Sequence of chain 1.G:
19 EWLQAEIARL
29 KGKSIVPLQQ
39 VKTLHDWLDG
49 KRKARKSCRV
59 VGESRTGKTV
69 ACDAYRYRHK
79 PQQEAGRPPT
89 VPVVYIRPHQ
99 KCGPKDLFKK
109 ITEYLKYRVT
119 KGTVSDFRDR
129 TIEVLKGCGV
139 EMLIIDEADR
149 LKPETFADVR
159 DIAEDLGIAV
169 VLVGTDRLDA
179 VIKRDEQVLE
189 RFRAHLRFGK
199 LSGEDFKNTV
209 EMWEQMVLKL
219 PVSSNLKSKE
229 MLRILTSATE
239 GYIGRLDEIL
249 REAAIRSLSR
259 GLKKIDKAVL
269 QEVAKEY

Binding-site contacts:
Ligand atom O2B contacts residue MG1 of chain 1.V at 2.8 Å.
Ligand atom S1G contacts residue MG1 of chain 1.V at 2.1 Å.
Ligand atom N6 contacts residue VAL34 of chain 1.G at 3.3 Å (h-bond).
Ligand atom N1 contacts residue ILE33 of chain 1.G at 3.8 Å.
Ligand atom O3A contacts residue GLY65 of chain 1.G at 3.7 Å.
Ligand atom PA contacts residue GLY65 of chain 1.G at 3.5 Å.
Ligand atom O3' contacts residue ASP245 of chain 1.G at 3.6 Å.
Ligand atom O2G contacts residue ARG189 of chain 1.F at 3.5 Å (salt-bridge).
Ligand atom C2 contacts residue SER32 of chain 1.G at 2.9 Å.
Ligand atom O3G contacts residue GLN185 of chain 1.F at 3.1 Å (h-bond).
Ligand atom O1B contacts residue THR64 of chain 1.G at 3.5 Å (h-bond).
Ligand atom N1 contacts residue SER32 of chain 1.G at 3.8 Å.
Ligand atom O1B contacts residue LYS66 of chain 1.G at 2.5 Å (salt-bridge).
Ligand atom N6 contacts residue LEU36 of chain 1.G at 3.4 Å.
Ligand atom O5' contacts residue ARG63 of chain 1.G at 3.5 Å (salt-bridge).
Ligand atom C2 contacts residue VAL34 of chain 1.G at 3.5 Å (hydrophobic).
Ligand atom PB contacts residue LYS66 of chain 1.G at 3.8 Å.
Ligand atom PB contacts residue GLY65 of chain 1.G at 3.8 Å.
Ligand atom N1 contacts residue VAL34 of chain 1.G at 3.0 Å (h-bond).
Ligand atom O3G contacts residue LYS66 of chain 1.G at 3.5 Å (salt-bridge).
Ligand atom O2' contacts residue ASP245 of chain 1.G at 2.4 Å (salt-bridge).
Ligand atom O3' contacts residue LYS31 of chain 1.G at 3.4 Å.
Ligand atom C8 contacts residue ILE241 of chain 1.G at 3.4 Å (hydrophobic).
Ligand atom O1B contacts residue GLY65 of chain 1.G at 2.7 Å (h-bond).
Ligand atom O2A contacts residue THR67 of chain 1.G at 3.6 Å (h-bond).
Ligand atom O2A contacts residue VAL68 of chain 1.G at 3.3 Å.
Ligand atom S1G contacts residue THR67 of chain 1.G at 3.2 Å (h-bond).
Ligand atom N7 contacts residue GLY65 of chain 1.G at 3.6 Å.
Ligand atom O3A contacts residue ARG63 of chain 1.G at 3.5 Å.
Ligand atom N7 contacts residue ILE241 of chain 1.G at 3.4 Å.
Ligand atom C8 contacts residue GLY65 of chain 1.G at 3.7 Å.
Ligand atom O1A contacts residue GLY65 of chain 1.G at 3.2 Å.
Ligand atom O2A contacts residue GLY65 of chain 1.G at 3.2 Å.
Ligand atom C1' contacts residue ASP245 of chain 1.G at 3.4 Å.
Ligand atom N3 contacts residue SER32 of chain 1.G at 3.4 Å (h-bond).
Ligand atom O3B contacts residue ARG63 of chain 1.G at 3.0 Å (salt-bridge).
Ligand atom O1B contacts residue THR67 of chain 1.G at 3.6 Å.
Ligand atom C2' contacts residue ASP245 of chain 1.G at 3.4 Å.
Ligand atom O2B contacts residue THR67 of chain 1.G at 3.0 Å (h-bond).
Ligand atom C5' contacts residue VAL68 of chain 1.G at 3.7 Å (hydrophobic).

Sequence of chain 1.F:
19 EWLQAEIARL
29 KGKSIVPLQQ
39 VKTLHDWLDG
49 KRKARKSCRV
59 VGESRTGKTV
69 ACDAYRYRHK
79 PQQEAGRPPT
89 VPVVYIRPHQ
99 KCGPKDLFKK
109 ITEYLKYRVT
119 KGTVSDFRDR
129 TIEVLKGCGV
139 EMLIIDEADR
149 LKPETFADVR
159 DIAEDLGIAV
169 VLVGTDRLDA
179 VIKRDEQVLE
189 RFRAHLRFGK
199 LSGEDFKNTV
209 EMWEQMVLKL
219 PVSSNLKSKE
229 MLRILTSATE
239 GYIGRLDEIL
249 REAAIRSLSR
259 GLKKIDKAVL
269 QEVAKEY

The small molecule below binds the protein below.
Small molecule (SMILES): Nc1ncnc2c1ncn2[C@@H]1O[C@H](COP(=O)(O)OP(=O)(O)OP(O)(O)=S)[C@@H](O)[C@H]1O